A small-molecule ligand and the protein it binds are described below.
Small molecule (SMILES): CC(=O)N[C@@H]1[C@@H](O)[C@H](O)[C@@H](CO)O[C@H]1O

Sequence of chain 1.B:
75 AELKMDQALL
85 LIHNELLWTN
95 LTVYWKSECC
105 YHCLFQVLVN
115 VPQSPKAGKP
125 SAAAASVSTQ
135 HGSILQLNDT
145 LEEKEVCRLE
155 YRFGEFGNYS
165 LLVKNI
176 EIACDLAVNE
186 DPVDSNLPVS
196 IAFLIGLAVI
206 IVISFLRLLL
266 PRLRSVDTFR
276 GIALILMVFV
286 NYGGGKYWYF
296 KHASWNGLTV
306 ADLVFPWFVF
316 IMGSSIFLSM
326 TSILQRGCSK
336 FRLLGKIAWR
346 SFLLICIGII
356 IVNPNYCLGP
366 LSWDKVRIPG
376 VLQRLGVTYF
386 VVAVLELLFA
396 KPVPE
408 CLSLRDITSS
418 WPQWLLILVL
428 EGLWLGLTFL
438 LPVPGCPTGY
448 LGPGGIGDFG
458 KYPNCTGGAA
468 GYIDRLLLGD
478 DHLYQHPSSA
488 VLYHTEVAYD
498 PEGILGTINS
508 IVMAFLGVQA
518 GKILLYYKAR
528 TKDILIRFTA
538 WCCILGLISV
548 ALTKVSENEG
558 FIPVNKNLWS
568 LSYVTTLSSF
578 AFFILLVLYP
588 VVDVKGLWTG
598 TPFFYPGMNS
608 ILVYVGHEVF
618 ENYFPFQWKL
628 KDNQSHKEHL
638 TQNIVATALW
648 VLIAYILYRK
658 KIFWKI

Binding-site contacts:
Ligand atom C7 contacts residue ASN94 of chain 1.B at 4.0 Å.
Ligand atom C7 contacts residue TRP92 of chain 1.B at 4.4 Å (hydrophobic).
Ligand atom C3 contacts residue GLN117 of chain 1.B at 3.6 Å.
Ligand atom C1 contacts residue ASN94 of chain 1.B at 1.4 Å.
Ligand atom O3 contacts residue GLN117 of chain 1.B at 4.3 Å.
Ligand atom O7 contacts residue LEU145 of chain 1.B at 3.2 Å.
Ligand atom N2 contacts residue GLN117 of chain 1.B at 3.0 Å (h-bond).
Ligand atom C8 contacts residue GLN117 of chain 1.B at 3.9 Å.
Ligand atom N2 contacts residue ASN94 of chain 1.B at 2.9 Å (h-bond).
Ligand atom C3 contacts residue ASN94 of chain 1.B at 3.8 Å.
Ligand atom C7 contacts residue GLN117 of chain 1.B at 3.8 Å.
Ligand atom C5 contacts residue ASN94 of chain 1.B at 3.7 Å.
Ligand atom C2 contacts residue ASN94 of chain 1.B at 2.5 Å.
Ligand atom C8 contacts residue LEU145 of chain 1.B at 3.7 Å (hydrophobic).
Ligand atom O5 contacts residue ASN94 of chain 1.B at 2.4 Å (h-bond).
Ligand atom C8 contacts residue TRP92 of chain 1.B at 3.2 Å (hydrophobic).
Ligand atom C4 contacts residue ASN94 of chain 1.B at 4.2 Å.
Ligand atom C1 contacts residue GLN117 of chain 1.B at 3.8 Å.
Ligand atom C7 contacts residue LEU145 of chain 1.B at 3.6 Å (hydrophobic).
Ligand atom C2 contacts residue GLN117 of chain 1.B at 3.6 Å.